Binding-site contacts:
Ligand atom C09 contacts residue ASN42 of chain 1.A at 3.0 Å.
Ligand atom O04 contacts residue LYS91 of chain 1.A at 3.2 Å (salt-bridge).
Ligand atom C03 contacts residue GLU148 of chain 1.A at 3.7 Å.
Ligand atom C06 contacts residue LYS91 of chain 1.A at 4.2 Å.
Ligand atom C02 contacts residue CYS182 of chain 1.A at 2.7 Å (hydrophobic).
Ligand atom C02 contacts residue TYR9 of chain 1.A at 3.0 Å (hydrophobic).
Ligand atom C05 contacts residue GLU148 of chain 1.A at 3.8 Å.
Ligand atom C03 contacts residue CYS182 of chain 1.A at 3.7 Å (hydrophobic).
Ligand atom C06 contacts residue GLU148 of chain 1.A at 3.0 Å.
Ligand atom C03 contacts residue LYS91 of chain 1.A at 4.1 Å.
Ligand atom O04 contacts residue HIS151 of chain 1.A at 3.4 Å.
Ligand atom C02 contacts residue GLC1 of chain 1.C at 3.4 Å.
Ligand atom C16 contacts residue MET181 of chain 1.A at 3.6 Å (hydrophobic).
Ligand atom C08 contacts residue ASN42 of chain 1.A at 3.2 Å.
Ligand atom C15 contacts residue MET181 of chain 1.A at 3.2 Å (hydrophobic).
Ligand atom C07 contacts residue MET181 of chain 1.A at 3.8 Å (hydrophobic).
Ligand atom O04 contacts residue GLU148 of chain 1.A at 2.7 Å (salt-bridge).
Ligand atom C01 contacts residue HIS151 of chain 1.A at 4.0 Å.
Ligand atom C17 contacts residue MET181 of chain 1.A at 3.3 Å (hydrophobic).
Ligand atom C05 contacts residue TYR9 of chain 1.A at 3.6 Å (hydrophobic).
Ligand atom C02 contacts residue ASP13 of chain 1.A at 3.8 Å.
Ligand atom C16 contacts residue ASN42 of chain 1.A at 3.9 Å.
Ligand atom C01 contacts residue GLU148 of chain 1.A at 4.1 Å.
Ligand atom C02 contacts residue BGC1 of chain 1.E at 3.4 Å.
Ligand atom C17 contacts residue TYR9 of chain 1.A at 3.7 Å (hydrophobic).
Ligand atom C10 contacts residue MET181 of chain 1.A at 3.9 Å (hydrophobic).
Ligand atom C09 contacts residue MET181 of chain 1.A at 3.4 Å (hydrophobic).
Ligand atom C14 contacts residue GLN186 of chain 1.A at 4.2 Å.
Ligand atom C10 contacts residue ASN42 of chain 1.A at 3.6 Å.
Ligand atom N11 contacts residue ASN42 of chain 1.A at 4.2 Å.
Ligand atom O04 contacts residue TYR9 of chain 1.A at 3.9 Å.
Ligand atom C01 contacts residue CYS182 of chain 1.A at 1.8 Å (hydrophobic).
Ligand atom C14 contacts residue MET181 of chain 1.A at 4.0 Å (hydrophobic).
Ligand atom C08 contacts residue MET181 of chain 1.A at 3.4 Å (hydrophobic).
Ligand atom C14 contacts residue ASN42 of chain 1.A at 4.2 Å.
Ligand atom C07 contacts residue GLU148 of chain 1.A at 3.4 Å.
Ligand atom C07 contacts residue ASN42 of chain 1.A at 3.6 Å.
Ligand atom C03 contacts residue TYR9 of chain 1.A at 3.3 Å (hydrophobic).
Ligand atom C01 contacts residue BGC1 of chain 1.E at 3.4 Å.
Ligand atom C01 contacts residue GLC1 of chain 1.C at 3.4 Å.

Sequence of chain 1.A:
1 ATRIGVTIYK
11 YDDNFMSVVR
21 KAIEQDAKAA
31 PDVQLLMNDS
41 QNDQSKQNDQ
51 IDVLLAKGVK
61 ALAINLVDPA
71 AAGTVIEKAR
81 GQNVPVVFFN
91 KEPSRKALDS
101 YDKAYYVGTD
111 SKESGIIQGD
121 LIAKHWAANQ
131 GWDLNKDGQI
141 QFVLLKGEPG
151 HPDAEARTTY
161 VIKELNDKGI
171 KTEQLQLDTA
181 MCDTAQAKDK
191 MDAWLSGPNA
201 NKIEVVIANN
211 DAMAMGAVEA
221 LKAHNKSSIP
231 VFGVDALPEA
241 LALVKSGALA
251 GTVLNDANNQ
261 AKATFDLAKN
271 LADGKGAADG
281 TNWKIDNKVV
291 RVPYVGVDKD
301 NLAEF

The protein below binds the small molecule below.
Small molecule (SMILES): CCC(=O)c1ccc2cc(N(C)C)ccc2c1